Binding-site contacts:
Ligand atom C28 contacts residue LEU318 of chain 1.E at 3.5 Å (hydrophobic).
Ligand atom C13 contacts residue ALA451 of chain 1.E at 3.6 Å (hydrophobic).
Ligand atom C20 contacts residue LEU274 of chain 1.E at 3.6 Å (hydrophobic).
Ligand atom O26 contacts residue ARG454 of chain 1.E at 3.1 Å (salt-bridge).
Ligand atom N14 contacts residue ALA451 of chain 1.E at 3.5 Å.
Ligand atom C05 contacts residue CYS314 of chain 1.E at 3.6 Å (hydrophobic).
Ligand atom C02 contacts residue ALA477 of chain 1.E at 3.5 Å (hydrophobic).
Ligand atom C02 contacts residue GLY476 of chain 1.E at 3.6 Å.
Ligand atom N31 contacts residue ALA477 of chain 1.E at 3.2 Å (h-bond).
Ligand atom O26 contacts residue ASP270 of chain 1.E at 3.6 Å.
Ligand atom N30 contacts residue ALA451 of chain 1.E at 3.5 Å.
Ligand atom C17 contacts residue ASP270 of chain 1.E at 3.2 Å.
Ligand atom N16 contacts residue ILE448 of chain 1.E at 3.6 Å.
Ligand atom C05 contacts residue GLY315 of chain 1.E at 3.5 Å.
Ligand atom C04 contacts residue GLY476 of chain 1.E at 3.5 Å.
Ligand atom N30 contacts residue LEU318 of chain 1.E at 3.0 Å.
Ligand atom N31 contacts residue GLY476 of chain 1.E at 3.7 Å.
Ligand atom N16 contacts residue ALA447 of chain 1.E at 3.6 Å.
Ligand atom C05 contacts residue ILE448 of chain 1.E at 3.7 Å (hydrophobic).
Ligand atom C21 contacts residue GLY315 of chain 1.E at 3.6 Å.
Ligand atom C04 contacts residue CYS314 of chain 1.E at 3.7 Å (hydrophobic).
Ligand atom C11 contacts residue ASN452 of chain 1.E at 3.6 Å.
Ligand atom C22 contacts residue GLY315 of chain 1.E at 3.6 Å.
Ligand atom C13 contacts residue LEU318 of chain 1.E at 3.4 Å (hydrophobic).
Ligand atom C27 contacts residue ARG454 of chain 1.E at 3.4 Å.
Ligand atom C02 contacts residue THR480 of chain 1.E at 3.4 Å.
Ligand atom C17 contacts residue ALA447 of chain 1.E at 3.6 Å (hydrophobic).
Ligand atom C25 contacts residue ASP270 of chain 1.E at 3.4 Å.
Ligand atom C20 contacts residue ILE448 of chain 1.E at 3.6 Å (hydrophobic).
Ligand atom N16 contacts residue ASP270 of chain 1.E at 3.5 Å (salt-bridge).
Ligand atom C06 contacts residue ILE448 of chain 1.E at 3.6 Å (hydrophobic).
Ligand atom C24 contacts residue ALA451 of chain 1.E at 3.4 Å (hydrophobic).
Ligand atom N14 contacts residue ILE448 of chain 1.E at 3.4 Å.
Ligand atom C29 contacts residue LEU318 of chain 1.E at 3.1 Å (hydrophobic).
Ligand atom C15 contacts residue ALA451 of chain 1.E at 3.5 Å (hydrophobic).
Ligand atom O01 contacts residue THR480 of chain 1.E at 2.6 Å (h-bond).
Ligand atom C19 contacts residue ILE448 of chain 1.E at 3.5 Å (hydrophobic).
Ligand atom C17 contacts residue ILE271 of chain 1.E at 3.4 Å (hydrophobic).
Ligand atom C23 contacts residue ILE271 of chain 1.E at 3.6 Å (hydrophobic).
Ligand atom C29 contacts residue ALA451 of chain 1.E at 3.4 Å (hydrophobic).

The protein below binds the small molecule below.
Small molecule (SMILES): Cc1cc2c(C(N)=O)cccc2n1-c1nc2c(c(NCc3ccccc3)n1)COCC2

Sequence of chain 1.E:
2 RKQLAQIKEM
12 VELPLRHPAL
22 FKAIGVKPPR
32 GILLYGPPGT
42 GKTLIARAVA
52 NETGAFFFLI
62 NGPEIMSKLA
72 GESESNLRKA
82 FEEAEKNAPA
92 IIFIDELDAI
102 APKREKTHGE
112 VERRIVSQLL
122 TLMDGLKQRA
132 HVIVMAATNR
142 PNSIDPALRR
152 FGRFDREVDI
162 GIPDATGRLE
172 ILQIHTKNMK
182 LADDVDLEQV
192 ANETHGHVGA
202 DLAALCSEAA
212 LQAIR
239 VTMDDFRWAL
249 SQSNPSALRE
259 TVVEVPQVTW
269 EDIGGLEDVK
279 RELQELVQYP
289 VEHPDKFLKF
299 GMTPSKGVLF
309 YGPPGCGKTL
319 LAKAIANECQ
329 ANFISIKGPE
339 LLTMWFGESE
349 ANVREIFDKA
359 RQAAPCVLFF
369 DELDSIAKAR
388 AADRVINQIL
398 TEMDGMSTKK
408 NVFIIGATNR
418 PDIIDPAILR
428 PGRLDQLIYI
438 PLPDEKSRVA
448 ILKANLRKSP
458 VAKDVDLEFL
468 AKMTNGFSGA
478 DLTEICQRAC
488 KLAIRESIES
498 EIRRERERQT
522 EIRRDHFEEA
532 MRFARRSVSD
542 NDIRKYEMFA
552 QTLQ